This protein binds this small molecule.
Small molecule (SMILES): CC1(C)CCC(Cc2cc(O)c(-c3ccccc3)c(=O)[nH]2)CC1

Binding-site contacts:
Ligand atom C10 contacts residue TYR166 of chain 1.A at 4.0 Å (hydrophobic).
Ligand atom C1 contacts residue PHE157 of chain 1.A at 4.0 Å (hydrophobic).
Ligand atom C19 contacts residue NAD1 of chain 1.C at 3.7 Å.
Ligand atom C11 contacts residue TYR166 of chain 1.A at 3.5 Å (hydrophobic).
Ligand atom C15 contacts residue GLY104 of chain 1.A at 3.8 Å.
Ligand atom C contacts residue TYR166 of chain 1.A at 3.4 Å (hydrophobic).
Ligand atom N contacts residue MET207 of chain 1.A at 3.3 Å (h-bond).
Ligand atom C1 contacts residue TYR166 of chain 1.A at 3.4 Å (hydrophobic).
Ligand atom O contacts residue LYS173 of chain 1.A at 3.9 Å.
Ligand atom C9 contacts residue MET163 of chain 1.A at 3.7 Å (hydrophobic).
Ligand atom C3 contacts residue PHE157 of chain 1.A at 4.0 Å (hydrophobic).
Ligand atom O1 contacts residue MET207 of chain 1.A at 3.8 Å.
Ligand atom O contacts residue TYR166 of chain 1.A at 2.5 Å (h-bond).
Ligand atom C14 contacts residue MET169 of chain 1.A at 3.9 Å (hydrophobic).
Ligand atom C3 contacts residue MET207 of chain 1.A at 3.8 Å (hydrophobic).
Ligand atom C9 contacts residue PRO164 of chain 1.A at 3.7 Å (hydrophobic).
Ligand atom O contacts residue NAD1 of chain 1.C at 2.6 Å (h-bond).
Ligand atom C17 contacts residue NAD1 of chain 1.C at 3.6 Å.
Ligand atom C8 contacts residue ALA165 of chain 1.A at 4.0 Å (hydrophobic).
Ligand atom C15 contacts residue MET169 of chain 1.A at 3.8 Å (hydrophobic).
Ligand atom C3 contacts residue NAD1 of chain 1.C at 3.3 Å.
Ligand atom C12 contacts residue NAD1 of chain 1.C at 3.8 Å.
Ligand atom C contacts residue NAD1 of chain 1.C at 3.6 Å.
Ligand atom C2 contacts residue NAD1 of chain 1.C at 3.3 Å.
Ligand atom C5 contacts residue PHE157 of chain 1.A at 4.0 Å (hydrophobic).
Ligand atom C18 contacts residue NAD1 of chain 1.C at 3.6 Å.
Ligand atom C19 contacts residue MET207 of chain 1.A at 4.1 Å (hydrophobic).
Ligand atom C5 contacts residue LEU226 of chain 1.A at 4.0 Å (hydrophobic).
Ligand atom C4 contacts residue MET207 of chain 1.A at 3.6 Å (hydrophobic).
Ligand atom C15 contacts residue PHE105 of chain 1.A at 3.8 Å (hydrophobic).
Ligand atom C8 contacts residue MET223 of chain 1.A at 4.0 Å (hydrophobic).
Ligand atom C13 contacts residue NAD1 of chain 1.C at 3.6 Å.
Ligand atom C1 contacts residue NAD1 of chain 1.C at 3.6 Å.
Ligand atom O1 contacts residue NAD1 of chain 1.C at 3.9 Å.
Ligand atom C16 contacts residue GLY104 of chain 1.A at 3.3 Å.
Ligand atom C14 contacts residue NAD1 of chain 1.C at 3.8 Å.
Ligand atom C9 contacts residue LEU226 of chain 1.A at 3.6 Å (hydrophobic).
Ligand atom C5 contacts residue MET207 of chain 1.A at 3.9 Å (hydrophobic).
Ligand atom C16 contacts residue PHE105 of chain 1.A at 3.8 Å (hydrophobic).
Ligand atom N contacts residue NAD1 of chain 1.C at 3.4 Å (h-bond).

Sequence of chain 1.A:
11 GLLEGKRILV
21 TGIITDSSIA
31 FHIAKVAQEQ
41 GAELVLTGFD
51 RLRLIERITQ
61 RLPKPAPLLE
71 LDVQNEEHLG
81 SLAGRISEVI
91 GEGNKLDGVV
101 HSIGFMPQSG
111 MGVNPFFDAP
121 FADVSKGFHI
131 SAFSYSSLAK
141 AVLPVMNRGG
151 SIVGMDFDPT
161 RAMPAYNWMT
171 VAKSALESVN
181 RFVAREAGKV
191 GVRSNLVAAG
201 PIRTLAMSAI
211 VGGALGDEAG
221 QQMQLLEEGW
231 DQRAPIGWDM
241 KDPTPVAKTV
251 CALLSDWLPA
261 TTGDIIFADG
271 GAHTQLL